Sequence of chain 45.A:
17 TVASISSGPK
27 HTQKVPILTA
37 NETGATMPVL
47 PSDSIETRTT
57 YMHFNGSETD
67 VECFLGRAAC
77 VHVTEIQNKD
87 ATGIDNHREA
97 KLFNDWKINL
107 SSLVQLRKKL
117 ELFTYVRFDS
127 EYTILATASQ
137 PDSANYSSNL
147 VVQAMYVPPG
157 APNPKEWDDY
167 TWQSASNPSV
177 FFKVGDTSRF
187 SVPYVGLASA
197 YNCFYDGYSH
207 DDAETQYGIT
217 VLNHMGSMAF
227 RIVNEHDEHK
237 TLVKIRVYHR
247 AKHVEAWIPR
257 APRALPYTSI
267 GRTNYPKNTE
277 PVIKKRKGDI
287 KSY

A small-molecule ligand and the protein it binds are described below.
Small molecule (SMILES): Cc1cc(CCCCCOc2c(Cl)cc(C3=NCCO3)cc2Cl)on1

Sequence of chain 45.C:
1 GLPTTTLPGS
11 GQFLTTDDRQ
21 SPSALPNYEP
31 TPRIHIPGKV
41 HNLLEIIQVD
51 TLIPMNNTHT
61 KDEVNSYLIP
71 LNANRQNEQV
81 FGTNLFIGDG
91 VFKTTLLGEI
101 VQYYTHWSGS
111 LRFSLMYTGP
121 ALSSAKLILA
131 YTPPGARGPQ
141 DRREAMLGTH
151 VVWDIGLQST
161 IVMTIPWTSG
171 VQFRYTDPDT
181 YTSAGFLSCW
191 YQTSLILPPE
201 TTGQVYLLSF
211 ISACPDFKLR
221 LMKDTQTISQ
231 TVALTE

Binding-site contacts:
Ligand atom O1A contacts residue PHE186 of chain 45.A at 3.4 Å.
Ligand atom C5B contacts residue PHE186 of chain 45.A at 3.8 Å (hydrophobic).
Ligand atom N3A contacts residue PRO174 of chain 45.A at 3.3 Å (h-bond).
Ligand atom C3C contacts residue ILE104 of chain 45.A at 3.6 Å (hydrophobic).
Ligand atom O1B contacts residue VAL188 of chain 45.A at 3.8 Å.
Ligand atom C3C contacts residue TYR128 of chain 45.A at 3.8 Å (hydrophobic).
Ligand atom C2C contacts residue ILE104 of chain 45.A at 3.9 Å (hydrophobic).
Ligand atom C2C contacts residue MET221 of chain 45.A at 3.3 Å (hydrophobic).
Ligand atom C4A contacts residue PRO174 of chain 45.A at 3.2 Å (hydrophobic).
Ligand atom C5A contacts residue VAL176 of chain 45.A at 3.8 Å (hydrophobic).
Ligand atom C5A contacts residue ALA150 of chain 45.A at 3.4 Å (hydrophobic).
Ligand atom C4A contacts residue SER175 of chain 45.A at 3.6 Å.
Ligand atom CL2 contacts residue MET224 of chain 45.A at 3.2 Å.
Ligand atom CL1 contacts residue VAL188 of chain 45.A at 3.7 Å.
Ligand atom C4B contacts residue PHE186 of chain 45.A at 3.6 Å (hydrophobic).
Ligand atom CL2 contacts residue ILE104 of chain 45.A at 3.4 Å.
Ligand atom C5B contacts residue MET224 of chain 45.A at 3.8 Å (hydrophobic).
Ligand atom O1 contacts residue MET221 of chain 45.A at 3.4 Å (h-bond).
Ligand atom CL1 contacts residue LEU25 of chain 45.C at 3.5 Å.
Ligand atom C1C contacts residue LEU106 of chain 45.A at 3.9 Å (hydrophobic).
Ligand atom C31 contacts residue TYR197 of chain 45.A at 3.6 Å (hydrophobic).
Ligand atom C4 contacts residue TYR197 of chain 45.A at 3.6 Å (hydrophobic).
Ligand atom O1 contacts residue LEU106 of chain 45.A at 3.7 Å.
Ligand atom N3A contacts residue ALA24 of chain 45.C at 3.8 Å.
Ligand atom C31 contacts residue ASN219 of chain 45.A at 3.7 Å.
Ligand atom C4A contacts residue ALA150 of chain 45.A at 3.9 Å (hydrophobic).
Ligand atom O1A contacts residue MET224 of chain 45.A at 3.9 Å.
Ligand atom C4A contacts residue VAL176 of chain 45.A at 3.9 Å (hydrophobic).
Ligand atom C4B contacts residue TYR152 of chain 45.A at 3.7 Å (hydrophobic).
Ligand atom C3B contacts residue TYR152 of chain 45.A at 3.9 Å (hydrophobic).
Ligand atom C2A contacts residue PHE186 of chain 45.A at 3.6 Å (hydrophobic).
Ligand atom C5 contacts residue LEU106 of chain 45.A at 3.7 Å (hydrophobic).
Ligand atom C5 contacts residue MET221 of chain 45.A at 3.9 Å (hydrophobic).
Ligand atom CL2 contacts residue TYR128 of chain 45.A at 3.4 Å.
Ligand atom N2 contacts residue ASN219 of chain 45.A at 3.5 Å (h-bond).
Ligand atom C4C contacts residue VAL191 of chain 45.A at 3.7 Å (hydrophobic).
Ligand atom C1C contacts residue TYR128 of chain 45.A at 3.6 Å (hydrophobic).
Ligand atom C3B contacts residue ALA24 of chain 45.C at 4.0 Å (hydrophobic).
Ligand atom N2 contacts residue MET221 of chain 45.A at 3.9 Å.
Ligand atom C5C contacts residue TYR152 of chain 45.A at 3.8 Å (hydrophobic).

Sequence of chain 41.C:
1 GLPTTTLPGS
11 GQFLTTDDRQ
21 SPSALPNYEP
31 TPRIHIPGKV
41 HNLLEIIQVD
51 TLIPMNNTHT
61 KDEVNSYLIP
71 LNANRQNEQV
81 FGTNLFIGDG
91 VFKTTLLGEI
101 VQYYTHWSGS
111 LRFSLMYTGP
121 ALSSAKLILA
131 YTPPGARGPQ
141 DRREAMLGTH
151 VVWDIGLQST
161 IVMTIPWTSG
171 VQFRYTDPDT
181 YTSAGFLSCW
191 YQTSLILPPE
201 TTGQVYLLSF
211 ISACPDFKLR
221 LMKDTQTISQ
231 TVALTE